Sequence of chain 1.A:
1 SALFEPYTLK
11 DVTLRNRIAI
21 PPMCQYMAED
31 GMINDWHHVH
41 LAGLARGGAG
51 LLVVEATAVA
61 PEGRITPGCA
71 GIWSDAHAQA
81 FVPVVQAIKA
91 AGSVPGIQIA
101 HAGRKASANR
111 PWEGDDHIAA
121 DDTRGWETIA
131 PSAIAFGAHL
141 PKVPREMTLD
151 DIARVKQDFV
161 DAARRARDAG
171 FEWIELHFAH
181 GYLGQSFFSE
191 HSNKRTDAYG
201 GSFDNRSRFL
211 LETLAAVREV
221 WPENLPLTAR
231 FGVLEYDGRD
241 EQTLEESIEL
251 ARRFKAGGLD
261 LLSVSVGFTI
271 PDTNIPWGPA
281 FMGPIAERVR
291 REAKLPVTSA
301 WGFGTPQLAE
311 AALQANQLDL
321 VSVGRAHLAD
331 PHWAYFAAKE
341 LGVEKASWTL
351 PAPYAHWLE

Binding-site contacts:
Ligand atom O6 contacts residue ARG230 of chain 1.A at 4.1 Å.
Ligand atom C1 contacts residue FMN1 of chain 1.J at 3.8 Å.
Ligand atom C2 contacts residue FMN1 of chain 1.J at 3.5 Å.
Ligand atom C2 contacts residue ARG230 of chain 1.A at 4.3 Å.
Ligand atom C1 contacts residue SER265 of chain 1.A at 3.3 Å.
Ligand atom O5 contacts residue MET282 of chain 1.A at 3.3 Å.
Ligand atom C2 contacts residue TRP301 of chain 1.A at 3.8 Å (hydrophobic).
Ligand atom C1 contacts residue ALA300 of chain 1.A at 3.7 Å (hydrophobic).
Ligand atom C4 contacts residue PHE268 of chain 1.A at 3.2 Å (hydrophobic).
Ligand atom C3 contacts residue SER265 of chain 1.A at 4.0 Å.
Ligand atom O6 contacts residue SER265 of chain 1.A at 4.2 Å.
Ligand atom C1 contacts residue ARG230 of chain 1.A at 3.5 Å.
Ligand atom C3 contacts residue TRP301 of chain 1.A at 4.0 Å (hydrophobic).
Ligand atom C4 contacts residue HIS180 of chain 1.A at 3.9 Å.
Ligand atom O5 contacts residue PHE281 of chain 1.A at 4.0 Å.
Ligand atom C2 contacts residue SER265 of chain 1.A at 4.2 Å.
Ligand atom O5 contacts residue ALA300 of chain 1.A at 2.8 Å (h-bond).
Ligand atom O6 contacts residue HIS180 of chain 1.A at 3.9 Å.
Ligand atom C1 contacts residue VAL264 of chain 1.A at 4.0 Å (hydrophobic).
Ligand atom C1 contacts residue SER299 of chain 1.A at 4.3 Å.
Ligand atom O6 contacts residue FMN1 of chain 1.J at 2.7 Å (h-bond).
Ligand atom C2 contacts residue ALA300 of chain 1.A at 3.3 Å (hydrophobic).
Ligand atom C4 contacts residue SER265 of chain 1.A at 3.0 Å.
Ligand atom C4 contacts residue VAL266 of chain 1.A at 4.3 Å (hydrophobic).
Ligand atom C3 contacts residue FMN1 of chain 1.J at 3.6 Å.
Ligand atom O5 contacts residue TRP301 of chain 1.A at 3.2 Å.

This protein binds this small molecule.
Small molecule (SMILES): C[C@@H](O)[C@@H](C)O